A protein and the small-molecule ligand that binds it are described below.
Small molecule (SMILES): CC(=O)N[C@@H]1[C@@H](O)[C@H](O)[C@@H](CO)O[C@H]1O

Sequence of chain 1.G:
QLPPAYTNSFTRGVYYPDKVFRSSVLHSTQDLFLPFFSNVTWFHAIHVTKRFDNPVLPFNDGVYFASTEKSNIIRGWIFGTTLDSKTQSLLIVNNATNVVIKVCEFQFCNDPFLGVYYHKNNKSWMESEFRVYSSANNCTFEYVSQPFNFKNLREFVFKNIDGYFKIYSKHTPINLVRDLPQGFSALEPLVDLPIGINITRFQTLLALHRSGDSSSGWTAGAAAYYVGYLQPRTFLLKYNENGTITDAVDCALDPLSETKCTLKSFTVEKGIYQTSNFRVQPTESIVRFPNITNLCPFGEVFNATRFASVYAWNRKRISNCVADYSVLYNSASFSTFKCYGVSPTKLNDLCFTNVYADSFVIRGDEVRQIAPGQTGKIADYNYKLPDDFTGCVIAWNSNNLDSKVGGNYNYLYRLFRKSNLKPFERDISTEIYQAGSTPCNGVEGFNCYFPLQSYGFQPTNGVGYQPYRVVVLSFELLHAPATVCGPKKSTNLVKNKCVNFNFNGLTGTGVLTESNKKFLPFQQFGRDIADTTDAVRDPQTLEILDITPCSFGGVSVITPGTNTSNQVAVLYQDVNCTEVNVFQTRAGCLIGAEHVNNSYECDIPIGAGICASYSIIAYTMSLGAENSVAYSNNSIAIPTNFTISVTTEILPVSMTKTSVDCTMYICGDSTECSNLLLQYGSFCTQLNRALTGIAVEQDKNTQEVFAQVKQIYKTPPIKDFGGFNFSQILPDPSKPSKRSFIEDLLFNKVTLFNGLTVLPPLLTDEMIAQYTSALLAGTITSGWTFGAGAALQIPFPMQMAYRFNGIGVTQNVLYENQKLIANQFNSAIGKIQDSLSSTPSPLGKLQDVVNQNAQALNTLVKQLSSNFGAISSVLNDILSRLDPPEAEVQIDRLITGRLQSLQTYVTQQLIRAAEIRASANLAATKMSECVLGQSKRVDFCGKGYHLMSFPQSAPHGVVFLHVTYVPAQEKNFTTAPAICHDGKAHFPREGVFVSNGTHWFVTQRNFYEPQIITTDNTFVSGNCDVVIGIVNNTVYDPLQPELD

Binding-site contacts:
Ligand atom O5 contacts residue SER803 of chain 1.G at 3.3 Å (h-bond).
Ligand atom C1 contacts residue SER803 of chain 1.G at 3.0 Å.
Ligand atom C8 contacts residue ASN801 of chain 1.G at 3.4 Å.
Ligand atom C6 contacts residue SER803 of chain 1.G at 4.2 Å.
Ligand atom C5 contacts residue SER803 of chain 1.G at 3.2 Å.
Ligand atom O6 contacts residue PHE817 of chain 1.G at 4.2 Å.
Ligand atom C3 contacts residue ASN801 of chain 1.G at 3.8 Å.
Ligand atom C5 contacts residue ASN801 of chain 1.G at 3.6 Å.
Ligand atom C2 contacts residue ASN801 of chain 1.G at 2.5 Å.
Ligand atom C7 contacts residue ASN801 of chain 1.G at 3.4 Å.
Ligand atom C1 contacts residue ASN801 of chain 1.G at 1.4 Å.
Ligand atom O6 contacts residue GLN804 of chain 1.G at 4.0 Å.
Ligand atom N2 contacts residue ASN801 of chain 1.G at 2.9 Å (h-bond).
Ligand atom O5 contacts residue ASN801 of chain 1.G at 2.4 Å (h-bond).
Ligand atom O7 contacts residue ASN801 of chain 1.G at 4.3 Å.
Ligand atom C4 contacts residue SER803 of chain 1.G at 4.1 Å.
Ligand atom C4 contacts residue ASN801 of chain 1.G at 4.2 Å.
Ligand atom C5 contacts residue GLN804 of chain 1.G at 4.5 Å.
Ligand atom C6 contacts residue GLN804 of chain 1.G at 3.5 Å.
Ligand atom C2 contacts residue SER803 of chain 1.G at 3.9 Å.
Ligand atom C3 contacts residue SER803 of chain 1.G at 3.7 Å.
Ligand atom N2 contacts residue SER803 of chain 1.G at 4.3 Å.